A small-molecule ligand and the protein it binds are described below.
Small molecule (SMILES): CO[P](=O)(O)O[C@H]1[C@@H](O)[C@H](n2ccc(=O)[nH]c2=O)O[C@@H]1COP(=O)(O)O

Sequence of chain 2.L:
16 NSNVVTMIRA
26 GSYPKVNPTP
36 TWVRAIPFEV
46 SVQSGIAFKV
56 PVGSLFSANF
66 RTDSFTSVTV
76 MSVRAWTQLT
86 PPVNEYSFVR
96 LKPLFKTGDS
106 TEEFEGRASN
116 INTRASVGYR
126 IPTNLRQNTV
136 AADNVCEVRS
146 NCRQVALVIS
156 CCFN

Sequence of chain 1.L:
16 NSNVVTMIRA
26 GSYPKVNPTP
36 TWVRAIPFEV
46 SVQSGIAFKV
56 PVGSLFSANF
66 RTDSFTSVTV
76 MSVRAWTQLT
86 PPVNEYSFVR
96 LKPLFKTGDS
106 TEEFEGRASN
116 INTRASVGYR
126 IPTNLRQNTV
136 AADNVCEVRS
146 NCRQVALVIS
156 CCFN

Binding-site contacts:
Ligand atom C4 contacts residue ARG125 of chain 2.L at 4.0 Å.
Ligand atom O5' contacts residue ARG125 of chain 2.L at 3.9 Å.
Ligand atom C5 contacts residue ARG125 of chain 2.L at 3.9 Å.
Ligand atom N3 contacts residue ASN16 of chain 1.L at 3.3 Å (h-bond).
Ligand atom O4 contacts residue ASN16 of chain 1.L at 4.2 Å.
Ligand atom C3' contacts residue ARG125 of chain 2.L at 4.4 Å.
Ligand atom O5' contacts residue ARG131 of chain 2.L at 3.3 Å (salt-bridge).
Ligand atom C4 contacts residue ASN16 of chain 1.L at 4.2 Å.
Ligand atom O2 contacts residue ASN16 of chain 1.L at 3.6 Å (h-bond).
Ligand atom N3 contacts residue ARG125 of chain 2.L at 4.3 Å.
Ligand atom C6 contacts residue ARG125 of chain 2.L at 4.0 Å.
Ligand atom C2 contacts residue ASN16 of chain 1.L at 3.8 Å.
Ligand atom C2 contacts residue ARG125 of chain 2.L at 4.4 Å.
Ligand atom OP1 contacts residue ARG131 of chain 2.L at 4.1 Å.
Ligand atom OP1 contacts residue ARG125 of chain 2.L at 3.5 Å (salt-bridge).
Ligand atom C5' contacts residue ARG131 of chain 2.L at 3.7 Å.
Ligand atom O4 contacts residue ARG125 of chain 2.L at 3.9 Å.
Ligand atom P contacts residue ARG131 of chain 2.L at 4.3 Å.
Ligand atom OP2 contacts residue SER77 of chain 2.L at 4.3 Å.
Ligand atom OP3 contacts residue ARG125 of chain 2.L at 3.3 Å.
Ligand atom O4 contacts residue SER17 of chain 1.L at 3.9 Å.
Ligand atom C5' contacts residue MET76 of chain 2.L at 4.2 Å (hydrophobic).